Sequence of chain 1.A:
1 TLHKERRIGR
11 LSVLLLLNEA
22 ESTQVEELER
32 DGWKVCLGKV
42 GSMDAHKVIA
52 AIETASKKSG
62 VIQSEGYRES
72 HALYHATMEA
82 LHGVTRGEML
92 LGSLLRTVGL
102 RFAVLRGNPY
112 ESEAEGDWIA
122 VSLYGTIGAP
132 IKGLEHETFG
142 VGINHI

Binding-site contacts:
Ligand atom NE2 contacts residue GLY129 of chain 1.B at 3.8 Å.
Ligand atom OXT contacts residue ARG87 of chain 1.B at 2.9 Å (salt-bridge).
Ligand atom OXT contacts residue ILE128 of chain 1.B at 3.4 Å.
Ligand atom O contacts residue HIS76 of chain 1.A at 3.2 Å (h-bond).
Ligand atom CE1 contacts residue ALA130 of chain 1.B at 3.4 Å (hydrophobic).
Ligand atom CB contacts residue GLY129 of chain 1.B at 3.9 Å.
Ligand atom CD2 contacts residue ARG97 of chain 1.B at 3.7 Å.
Ligand atom O contacts residue HIS137 of chain 1.B at 3.4 Å (h-bond).
Ligand atom CD2 contacts residue LEU96 of chain 1.B at 3.9 Å (hydrophobic).
Ligand atom C contacts residue ARG97 of chain 1.B at 3.7 Å.
Ligand atom CG contacts residue GLY129 of chain 1.B at 3.6 Å.
Ligand atom C contacts residue MN1 of chain 1.D at 3.0 Å.
Ligand atom C contacts residue HIS76 of chain 1.A at 3.9 Å.
Ligand atom CD2 contacts residue GLY129 of chain 1.B at 3.7 Å.
Ligand atom C contacts residue ARG87 of chain 1.B at 3.5 Å.
Ligand atom NE2 contacts residue TYR75 of chain 1.A at 3.7 Å.
Ligand atom CB contacts residue ILE128 of chain 1.B at 4.0 Å (hydrophobic).
Ligand atom CA contacts residue TYR75 of chain 1.A at 3.6 Å (hydrophobic).
Ligand atom N contacts residue HIS137 of chain 1.B at 3.5 Å (h-bond).
Ligand atom ND1 contacts residue GLY129 of chain 1.B at 3.5 Å.
Ligand atom CA contacts residue HIS76 of chain 1.A at 3.8 Å.
Ligand atom CE1 contacts residue GLY129 of chain 1.B at 3.8 Å.
Ligand atom O contacts residue ARG87 of chain 1.B at 2.8 Å (salt-bridge).
Ligand atom CA contacts residue MN1 of chain 1.D at 3.1 Å.
Ligand atom N contacts residue MN1 of chain 1.D at 2.3 Å.
Ligand atom CB contacts residue TYR68 of chain 1.A at 4.0 Å (hydrophobic).
Ligand atom CE1 contacts residue TYR68 of chain 1.A at 3.6 Å (hydrophobic).
Ligand atom N contacts residue HIS76 of chain 1.A at 3.3 Å (h-bond).
Ligand atom CD2 contacts residue ALA130 of chain 1.B at 4.0 Å (hydrophobic).
Ligand atom NE2 contacts residue LEU96 of chain 1.B at 4.0 Å.
Ligand atom N contacts residue TYR68 of chain 1.A at 3.2 Å (h-bond).
Ligand atom ND1 contacts residue ALA130 of chain 1.B at 3.8 Å.
Ligand atom ND1 contacts residue TYR68 of chain 1.A at 2.8 Å (h-bond).
Ligand atom N contacts residue HIS72 of chain 1.A at 3.0 Å.
Ligand atom C contacts residue HIS137 of chain 1.B at 4.0 Å.
Ligand atom CD2 contacts residue TYR75 of chain 1.A at 3.4 Å (hydrophobic).
Ligand atom OXT contacts residue ARG97 of chain 1.B at 2.7 Å (salt-bridge).
Ligand atom CG contacts residue TYR68 of chain 1.A at 3.8 Å (hydrophobic).
Ligand atom O contacts residue MN1 of chain 1.D at 2.2 Å.
Ligand atom NE2 contacts residue ALA130 of chain 1.B at 3.5 Å (h-bond).

The protein below binds the small molecule below.
Small molecule (SMILES): N[C@@H](Cc1c[nH]c[nH+]1)C(=O)O

Sequence of chain 2.C:
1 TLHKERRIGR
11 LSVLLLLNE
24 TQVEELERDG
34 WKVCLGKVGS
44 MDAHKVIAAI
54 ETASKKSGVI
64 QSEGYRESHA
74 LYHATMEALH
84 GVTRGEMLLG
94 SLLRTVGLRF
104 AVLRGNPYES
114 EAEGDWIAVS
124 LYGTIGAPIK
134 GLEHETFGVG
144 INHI

Sequence of chain 1.B:
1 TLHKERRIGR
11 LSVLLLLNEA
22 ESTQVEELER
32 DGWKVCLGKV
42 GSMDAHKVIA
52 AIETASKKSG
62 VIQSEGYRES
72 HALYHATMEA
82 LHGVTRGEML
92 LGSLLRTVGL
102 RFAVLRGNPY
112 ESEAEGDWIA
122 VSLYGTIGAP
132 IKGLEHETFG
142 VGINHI